Sequence of chain 1.C:
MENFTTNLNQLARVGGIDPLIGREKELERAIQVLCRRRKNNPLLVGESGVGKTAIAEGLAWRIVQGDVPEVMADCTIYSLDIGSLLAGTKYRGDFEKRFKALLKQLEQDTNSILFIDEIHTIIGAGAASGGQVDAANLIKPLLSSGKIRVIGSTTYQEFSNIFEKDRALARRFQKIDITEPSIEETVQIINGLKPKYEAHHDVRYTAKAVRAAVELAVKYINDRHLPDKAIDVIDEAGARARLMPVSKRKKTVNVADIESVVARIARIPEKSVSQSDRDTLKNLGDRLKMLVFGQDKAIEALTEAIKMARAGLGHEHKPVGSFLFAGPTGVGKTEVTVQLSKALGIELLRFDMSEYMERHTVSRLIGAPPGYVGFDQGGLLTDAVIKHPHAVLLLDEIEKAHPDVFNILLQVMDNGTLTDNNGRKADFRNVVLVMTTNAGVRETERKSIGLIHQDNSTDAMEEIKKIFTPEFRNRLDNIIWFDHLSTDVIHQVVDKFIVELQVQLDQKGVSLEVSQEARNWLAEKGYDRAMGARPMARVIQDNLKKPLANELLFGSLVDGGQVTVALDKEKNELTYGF

Binding-site contacts:
Ligand atom O3G contacts residue ASN438 of chain 1.D at 3.3 Å (h-bond).
Ligand atom O2' contacts residue LYS496 of chain 1.D at 3.6 Å.
Ligand atom O5' contacts residue GLY330 of chain 1.D at 3.8 Å.
Ligand atom O3' contacts residue GLU335 of chain 1.D at 2.7 Å (salt-bridge).
Ligand atom O2B contacts residue THR334 of chain 1.D at 3.1 Å (h-bond).
Ligand atom S1G contacts residue ARG534 of chain 1.D at 3.2 Å (salt-bridge).
Ligand atom O2B contacts residue GLY332 of chain 1.D at 3.8 Å.
Ligand atom O2G contacts residue ASN438 of chain 1.D at 3.0 Å (h-bond).
Ligand atom N6 contacts residue PHE293 of chain 1.D at 2.8 Å (h-bond).
Ligand atom N3 contacts residue LYS496 of chain 1.D at 3.4 Å (salt-bridge).
Ligand atom O3A contacts residue GLY330 of chain 1.D at 2.9 Å (h-bond).
Ligand atom C2 contacts residue VAL493 of chain 1.D at 3.8 Å (hydrophobic).
Ligand atom N6 contacts residue VAL292 of chain 1.D at 3.5 Å.
Ligand atom O3B contacts residue LYS333 of chain 1.D at 3.7 Å.
Ligand atom C2 contacts residue PHE293 of chain 1.D at 3.4 Å (hydrophobic).
Ligand atom C8 contacts residue VAL331 of chain 1.D at 3.3 Å (hydrophobic).
Ligand atom O2B contacts residue LYS333 of chain 1.D at 2.7 Å (salt-bridge).
Ligand atom O1A contacts residue VAL331 of chain 1.D at 3.8 Å.
Ligand atom O3G contacts residue GLY330 of chain 1.D at 3.1 Å (h-bond).
Ligand atom C3' contacts residue GLU335 of chain 1.D at 3.7 Å.
Ligand atom N1 contacts residue PHE293 of chain 1.D at 2.9 Å (h-bond).
Ligand atom N1 contacts residue VAL292 of chain 1.D at 3.6 Å.
Ligand atom O1A contacts residue GLY332 of chain 1.D at 3.3 Å.
Ligand atom S1G contacts residue GLY330 of chain 1.D at 3.8 Å.
Ligand atom O2G contacts residue GLU397 of chain 1.D at 3.3 Å (salt-bridge).
Ligand atom N7 contacts residue VAL331 of chain 1.D at 3.4 Å.
Ligand atom N7 contacts residue GLY332 of chain 1.D at 3.4 Å.
Ligand atom O3A contacts residue ARG534 of chain 1.D at 3.8 Å.
Ligand atom O3G contacts residue THR329 of chain 1.D at 2.6 Å (h-bond).
Ligand atom O1B contacts residue THR334 of chain 1.D at 2.7 Å (h-bond).
Ligand atom O1A contacts residue GLY330 of chain 1.D at 3.3 Å (h-bond).
Ligand atom S1G contacts residue ARG475 of chain 1.C at 3.3 Å (salt-bridge).
Ligand atom O2' contacts residue PHE497 of chain 1.D at 3.5 Å.
Ligand atom O5' contacts residue ARG534 of chain 1.D at 3.4 Å (salt-bridge).
Ligand atom O2G contacts residue ARG475 of chain 1.C at 3.2 Å (salt-bridge).
Ligand atom O2A contacts residue GLU335 of chain 1.D at 3.0 Å (salt-bridge).
Ligand atom C2 contacts residue LEU291 of chain 1.D at 3.4 Å (hydrophobic).
Ligand atom C6 contacts residue PHE293 of chain 1.D at 3.6 Å (hydrophobic).
Ligand atom PA contacts residue GLY330 of chain 1.D at 3.5 Å.
Ligand atom O2A contacts residue THR334 of chain 1.D at 3.2 Å.

Sequence of chain 1.D:
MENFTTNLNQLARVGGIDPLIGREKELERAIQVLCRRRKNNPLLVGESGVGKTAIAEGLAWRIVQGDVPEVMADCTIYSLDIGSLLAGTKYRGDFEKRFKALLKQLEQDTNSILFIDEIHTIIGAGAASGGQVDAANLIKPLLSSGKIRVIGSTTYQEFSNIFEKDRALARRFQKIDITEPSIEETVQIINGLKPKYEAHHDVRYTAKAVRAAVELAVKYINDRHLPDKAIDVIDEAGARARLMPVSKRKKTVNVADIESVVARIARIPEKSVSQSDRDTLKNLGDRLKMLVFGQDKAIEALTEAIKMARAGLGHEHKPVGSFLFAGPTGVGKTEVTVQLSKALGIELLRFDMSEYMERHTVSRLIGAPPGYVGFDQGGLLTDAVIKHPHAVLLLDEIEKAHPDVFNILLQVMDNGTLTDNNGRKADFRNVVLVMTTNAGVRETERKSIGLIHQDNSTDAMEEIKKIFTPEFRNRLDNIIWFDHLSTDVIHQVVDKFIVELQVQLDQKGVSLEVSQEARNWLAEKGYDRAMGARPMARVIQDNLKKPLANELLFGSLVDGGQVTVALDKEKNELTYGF

A protein and the small-molecule ligand that binds it are described below.
Small molecule (SMILES): Nc1ncnc2c1ncn2[C@@H]1O[C@H](COP(=O)(O)OP(=O)(O)OP(O)(O)=S)[C@@H](O)[C@H]1O